A small-molecule ligand and the protein it binds are described below.
Small molecule (SMILES): CC(=O)N[C@@H]1[C@@H](O)[C@H](O)[C@@H](CO)O[C@H]1O

Binding-site contacts:
Ligand atom C1 contacts residue HIS104 of chain 7.B at 3.2 Å.
Ligand atom O7 contacts residue ASN154 of chain 20.B at 3.1 Å (h-bond).
Ligand atom N2 contacts residue ASN154 of chain 20.B at 2.9 Å (h-bond).
Ligand atom C3 contacts residue ASN154 of chain 20.B at 3.8 Å.
Ligand atom C5 contacts residue HIS104 of chain 7.B at 3.3 Å.
Ligand atom C2 contacts residue ASN154 of chain 20.B at 2.4 Å.
Ligand atom O5 contacts residue ASN154 of chain 20.B at 2.4 Å (h-bond).
Ligand atom C8 contacts residue GLU155 of chain 20.B at 3.8 Å.
Ligand atom O7 contacts residue GLU155 of chain 20.B at 3.8 Å.
Ligand atom C2 contacts residue HIS104 of chain 7.B at 4.4 Å.
Ligand atom O6 contacts residue HIS104 of chain 7.B at 2.9 Å.
Ligand atom O7 contacts residue HIS104 of chain 7.B at 4.2 Å.
Ligand atom C8 contacts residue ASN154 of chain 20.B at 3.8 Å.
Ligand atom O5 contacts residue HIS104 of chain 7.B at 3.2 Å (h-bond).
Ligand atom C6 contacts residue HIS104 of chain 7.B at 3.7 Å.
Ligand atom C5 contacts residue ASN154 of chain 20.B at 3.7 Å.
Ligand atom C4 contacts residue ASN154 of chain 20.B at 4.2 Å.
Ligand atom C7 contacts residue GLU155 of chain 20.B at 4.1 Å.
Ligand atom C7 contacts residue ASN154 of chain 20.B at 3.3 Å.
Ligand atom C1 contacts residue ASN154 of chain 20.B at 1.4 Å.

Sequence of chain 7.B:
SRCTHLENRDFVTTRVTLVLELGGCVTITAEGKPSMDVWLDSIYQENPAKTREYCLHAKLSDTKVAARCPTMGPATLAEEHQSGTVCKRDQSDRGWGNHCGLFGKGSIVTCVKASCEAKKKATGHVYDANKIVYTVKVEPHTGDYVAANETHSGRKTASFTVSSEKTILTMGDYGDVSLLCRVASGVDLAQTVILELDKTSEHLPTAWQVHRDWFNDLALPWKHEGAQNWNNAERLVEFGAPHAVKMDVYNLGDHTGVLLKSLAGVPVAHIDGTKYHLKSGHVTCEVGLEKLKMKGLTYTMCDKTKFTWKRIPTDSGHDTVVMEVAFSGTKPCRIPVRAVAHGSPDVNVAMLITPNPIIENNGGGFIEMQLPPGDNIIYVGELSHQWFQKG

Sequence of chain 20.B:
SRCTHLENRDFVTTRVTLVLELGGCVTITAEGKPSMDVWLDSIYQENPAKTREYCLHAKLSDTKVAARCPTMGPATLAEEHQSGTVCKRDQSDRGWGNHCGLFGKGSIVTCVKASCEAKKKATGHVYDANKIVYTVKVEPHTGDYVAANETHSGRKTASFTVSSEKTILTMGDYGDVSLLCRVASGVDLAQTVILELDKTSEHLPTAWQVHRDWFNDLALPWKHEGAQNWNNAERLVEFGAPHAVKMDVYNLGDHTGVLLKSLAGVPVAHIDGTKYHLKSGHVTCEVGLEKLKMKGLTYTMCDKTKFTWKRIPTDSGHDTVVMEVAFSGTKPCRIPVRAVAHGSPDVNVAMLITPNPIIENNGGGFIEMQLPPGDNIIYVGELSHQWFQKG